Binding-site contacts:
Ligand atom C8 contacts residue HIS412 of chain 1.GA at 3.4 Å.
Ligand atom C1' contacts residue HIS412 of chain 1.GA at 4.3 Å.
Ligand atom C6 contacts residue SER414 of chain 1.GA at 4.0 Å.
Ligand atom N1 contacts residue VAL202 of chain 1.GA at 3.7 Å.
Ligand atom C4 contacts residue PRO413 of chain 1.GA at 4.0 Å (hydrophobic).
Ligand atom C6 contacts residue GLY421 of chain 1.GA at 3.6 Å.
Ligand atom C5 contacts residue SER414 of chain 1.GA at 3.9 Å.
Ligand atom N6 contacts residue GLY421 of chain 1.GA at 3.3 Å (h-bond).
Ligand atom C6 contacts residue PRO203 of chain 1.GA at 4.3 Å (hydrophobic).
Ligand atom N1 contacts residue PHE420 of chain 1.GA at 4.2 Å.
Ligand atom N6 contacts residue PHE420 of chain 1.GA at 3.7 Å.
Ligand atom C8 contacts residue PRO203 of chain 1.GA at 4.2 Å (hydrophobic).
Ligand atom N7 contacts residue PRO203 of chain 1.GA at 4.0 Å.
Ligand atom N6 contacts residue GLY419 of chain 1.GA at 3.5 Å (h-bond).
Ligand atom N7 contacts residue ASN391 of chain 1.GA at 3.9 Å.
Ligand atom N3 contacts residue PRO413 of chain 1.GA at 3.8 Å.
Ligand atom C2 contacts residue PRO413 of chain 1.GA at 3.5 Å (hydrophobic).
Ligand atom C6 contacts residue VAL202 of chain 1.GA at 4.2 Å (hydrophobic).
Ligand atom C1' contacts residue PRO413 of chain 1.GA at 3.9 Å (hydrophobic).
Ligand atom C2' contacts residue HIS412 of chain 1.GA at 3.1 Å.
Ligand atom N9 contacts residue PRO413 of chain 1.GA at 4.3 Å.
Ligand atom N1 contacts residue GLY421 of chain 1.GA at 3.1 Å (h-bond).
Ligand atom N1 contacts residue PRO413 of chain 1.GA at 3.5 Å (h-bond).
Ligand atom C3' contacts residue HIS412 of chain 1.GA at 4.0 Å.
Ligand atom C2 contacts residue GLY421 of chain 1.GA at 3.4 Å.
Ligand atom N9 contacts residue PRO203 of chain 1.GA at 4.4 Å.
Ligand atom C2 contacts residue ILE404 of chain 1.GA at 4.4 Å (hydrophobic).
Ligand atom O3' contacts residue PRO413 of chain 1.GA at 4.2 Å.
Ligand atom C2' contacts residue PRO413 of chain 1.GA at 3.8 Å (hydrophobic).
Ligand atom N7 contacts residue SER414 of chain 1.GA at 3.6 Å.
Ligand atom N6 contacts residue SER414 of chain 1.GA at 3.7 Å.
Ligand atom N7 contacts residue HIS412 of chain 1.GA at 4.1 Å.
Ligand atom C5 contacts residue PRO203 of chain 1.GA at 3.9 Å (hydrophobic).
Ligand atom C6 contacts residue PRO413 of chain 1.GA at 3.8 Å (hydrophobic).
Ligand atom C2 contacts residue VAL202 of chain 1.GA at 4.2 Å (hydrophobic).
Ligand atom N6 contacts residue PRO415 of chain 1.GA at 4.2 Å.
Ligand atom N9 contacts residue HIS412 of chain 1.GA at 4.3 Å.
Ligand atom C8 contacts residue SER414 of chain 1.GA at 4.3 Å.
Ligand atom C4 contacts residue PRO203 of chain 1.GA at 4.2 Å (hydrophobic).
Ligand atom C5 contacts residue PRO413 of chain 1.GA at 4.0 Å (hydrophobic).

Sequence of chain 1.GA:
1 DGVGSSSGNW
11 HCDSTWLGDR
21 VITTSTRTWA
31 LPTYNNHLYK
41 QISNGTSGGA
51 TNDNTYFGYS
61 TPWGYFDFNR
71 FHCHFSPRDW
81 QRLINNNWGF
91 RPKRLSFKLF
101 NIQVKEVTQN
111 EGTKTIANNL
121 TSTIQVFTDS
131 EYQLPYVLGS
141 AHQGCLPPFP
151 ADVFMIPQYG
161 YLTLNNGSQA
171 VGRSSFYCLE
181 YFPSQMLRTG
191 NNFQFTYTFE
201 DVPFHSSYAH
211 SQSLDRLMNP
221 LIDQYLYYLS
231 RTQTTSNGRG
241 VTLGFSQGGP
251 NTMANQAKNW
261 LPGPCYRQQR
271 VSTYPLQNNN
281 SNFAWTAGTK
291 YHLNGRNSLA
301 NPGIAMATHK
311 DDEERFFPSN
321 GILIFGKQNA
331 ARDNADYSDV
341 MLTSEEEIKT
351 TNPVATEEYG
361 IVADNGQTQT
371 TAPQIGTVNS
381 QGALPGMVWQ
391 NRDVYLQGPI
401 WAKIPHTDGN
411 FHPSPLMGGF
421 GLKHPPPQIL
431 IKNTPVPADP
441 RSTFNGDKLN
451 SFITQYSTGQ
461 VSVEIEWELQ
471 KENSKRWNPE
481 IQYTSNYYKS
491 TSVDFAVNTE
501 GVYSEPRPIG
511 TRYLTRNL

The protein below binds the small molecule below.
Small molecule (SMILES): Nc1ncnc2c1ncn2[C@H]1C[C@H](O)[C@@H](COP(=O)(O)O)O1